The protein below binds the small molecule below.
Small molecule (SMILES): O=C[C@H](O)CO

Binding-site contacts:
Ligand atom C3 contacts residue TYR132 of chain 1.D at 4.3 Å (hydrophobic).
Ligand atom O2 contacts residue THR157 of chain 1.D at 3.9 Å.
Ligand atom C3 contacts residue TYR130 of chain 1.D at 3.4 Å (hydrophobic).
Ligand atom O3 contacts residue RSH1 of chain 1.Q at 0.4 Å (h-bond).
Ligand atom C1 contacts residue RSH1 of chain 1.Q at 0.7 Å.
Ligand atom C1 contacts residue THR157 of chain 1.D at 4.4 Å.
Ligand atom C2 contacts residue RSH1 of chain 1.Q at 0.3 Å.
Ligand atom C2 contacts residue PYR1 of chain 1.R at 3.5 Å.
Ligand atom C3 contacts residue THR157 of chain 1.D at 3.7 Å.
Ligand atom O3 contacts residue TYR132 of chain 1.D at 3.6 Å.
Ligand atom O3 contacts residue PYR1 of chain 1.R at 3.0 Å.
Ligand atom C2 contacts residue THR157 of chain 1.D at 4.3 Å.
Ligand atom O1 contacts residue THR43 of chain 1.D at 3.8 Å.
Ligand atom C1 contacts residue THR43 of chain 1.D at 3.8 Å.
Ligand atom O3 contacts residue THR43 of chain 1.D at 4.2 Å.
Ligand atom C3 contacts residue RSH1 of chain 1.Q at 0.5 Å.
Ligand atom C2 contacts residue TYR132 of chain 1.D at 4.3 Å (hydrophobic).
Ligand atom O2 contacts residue GLY179 of chain 1.D at 3.5 Å (h-bond).
Ligand atom C3 contacts residue GLY179 of chain 1.D at 4.1 Å.
Ligand atom C1 contacts residue TYR132 of chain 1.D at 3.0 Å (hydrophobic).
Ligand atom C1 contacts residue TYR130 of chain 1.D at 4.5 Å (hydrophobic).
Ligand atom O2 contacts residue PYR1 of chain 1.R at 4.1 Å.
Ligand atom C2 contacts residue GLY179 of chain 1.D at 4.4 Å.
Ligand atom C3 contacts residue PYR1 of chain 1.R at 2.5 Å.
Ligand atom O3 contacts residue TYR130 of chain 1.D at 2.5 Å (h-bond).
Ligand atom O3 contacts residue LYS155 of chain 1.D at 3.5 Å (salt-bridge).
Ligand atom O1 contacts residue TYR132 of chain 1.D at 3.0 Å (h-bond).
Ligand atom C3 contacts residue LYS155 of chain 1.D at 3.7 Å.
Ligand atom O1 contacts residue RSH1 of chain 1.Q at 0.8 Å (h-bond).
Ligand atom O3 contacts residue THR157 of chain 1.D at 2.9 Å (h-bond).
Ligand atom O2 contacts residue RSH1 of chain 1.Q at 1.4 Å (h-bond).

Sequence of chain 1.D:
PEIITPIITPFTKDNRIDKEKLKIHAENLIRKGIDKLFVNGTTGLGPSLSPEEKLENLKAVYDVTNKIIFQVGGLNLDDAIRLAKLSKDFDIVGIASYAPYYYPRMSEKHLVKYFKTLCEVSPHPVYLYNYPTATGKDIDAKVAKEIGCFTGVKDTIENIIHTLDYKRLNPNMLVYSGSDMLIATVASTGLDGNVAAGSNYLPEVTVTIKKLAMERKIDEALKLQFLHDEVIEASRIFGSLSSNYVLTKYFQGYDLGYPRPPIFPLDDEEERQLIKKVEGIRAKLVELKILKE